Sequence of chain 2.A:
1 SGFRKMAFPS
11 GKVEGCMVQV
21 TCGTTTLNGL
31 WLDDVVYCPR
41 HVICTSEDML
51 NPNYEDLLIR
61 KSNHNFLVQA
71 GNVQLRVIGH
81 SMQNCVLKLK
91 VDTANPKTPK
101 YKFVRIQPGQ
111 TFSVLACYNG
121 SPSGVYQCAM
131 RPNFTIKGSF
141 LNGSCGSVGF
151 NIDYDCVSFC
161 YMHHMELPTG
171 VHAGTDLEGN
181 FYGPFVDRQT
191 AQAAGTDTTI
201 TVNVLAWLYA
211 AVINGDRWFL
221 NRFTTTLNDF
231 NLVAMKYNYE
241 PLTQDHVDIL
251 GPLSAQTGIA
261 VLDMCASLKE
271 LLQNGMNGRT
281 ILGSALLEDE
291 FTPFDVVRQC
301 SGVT

A protein and the small-molecule ligand that binds it are described below.
Small molecule (SMILES): CC(=O)N1CCC[C@@H](c2nc3ccccc3s2)C1

Binding-site contacts:
Ligand atom S contacts residue MET49 of chain 2.A at 3.8 Å.
Ligand atom C contacts residue HIS164 of chain 2.A at 3.9 Å.
Ligand atom C5 contacts residue HIS41 of chain 2.A at 4.0 Å.
Ligand atom C6 contacts residue HIS41 of chain 2.A at 3.1 Å.
Ligand atom C11 contacts residue ARG188 of chain 2.A at 4.2 Å.
Ligand atom C12 contacts residue CYS44 of chain 2.A at 3.6 Å (hydrophobic).
Ligand atom C7 contacts residue MET49 of chain 2.A at 4.3 Å (hydrophobic).
Ligand atom N contacts residue HIS41 of chain 2.A at 4.2 Å.
Ligand atom C11 contacts residue GLN189 of chain 2.A at 4.1 Å.
Ligand atom C7 contacts residue HIS41 of chain 2.A at 3.9 Å.
Ligand atom S contacts residue HIS41 of chain 2.A at 3.3 Å (h-bond).
Ligand atom C3 contacts residue THR25 of chain 2.A at 3.3 Å.
Ligand atom S contacts residue CYS44 of chain 2.A at 4.0 Å.
Ligand atom N contacts residue CYS145 of chain 2.A at 3.3 Å (h-bond).
Ligand atom C8 contacts residue HIS41 of chain 2.A at 3.9 Å.
Ligand atom C1 contacts residue CYS145 of chain 2.A at 2.7 Å (hydrophobic).
Ligand atom C contacts residue CYS145 of chain 2.A at 1.8 Å (hydrophobic).
Ligand atom C1 contacts residue GLY143 of chain 2.A at 3.7 Å.
Ligand atom C12 contacts residue HIS41 of chain 2.A at 3.8 Å.
Ligand atom O contacts residue SER144 of chain 2.A at 3.0 Å (h-bond).
Ligand atom C11 contacts residue MET49 of chain 2.A at 4.1 Å (hydrophobic).
Ligand atom C12 contacts residue TYR54 of chain 2.A at 4.2 Å (hydrophobic).
Ligand atom C10 contacts residue GLN189 of chain 2.A at 3.6 Å.
Ligand atom C10 contacts residue ARG188 of chain 2.A at 3.8 Å.
Ligand atom C6 contacts residue CYS145 of chain 2.A at 3.4 Å (hydrophobic).
Ligand atom C12 contacts residue MET49 of chain 2.A at 4.0 Å (hydrophobic).
Ligand atom C10 contacts residue ASP187 of chain 2.A at 4.2 Å.
Ligand atom C11 contacts residue TYR54 of chain 2.A at 4.2 Å (hydrophobic).
Ligand atom N1 contacts residue HIS41 of chain 2.A at 4.0 Å.
Ligand atom C3 contacts residue THR26 of chain 2.A at 3.8 Å.
Ligand atom O contacts residue GLY143 of chain 2.A at 2.7 Å (h-bond).
Ligand atom C11 contacts residue ASP187 of chain 2.A at 3.7 Å.
Ligand atom C4 contacts residue THR25 of chain 2.A at 3.4 Å.
Ligand atom O contacts residue CYS145 of chain 2.A at 3.0 Å (h-bond).
Ligand atom C1 contacts residue SER144 of chain 2.A at 4.2 Å.
Ligand atom C13 contacts residue HIS41 of chain 2.A at 3.8 Å.
Ligand atom C2 contacts residue GLY143 of chain 2.A at 4.1 Å.
Ligand atom C13 contacts residue MET49 of chain 2.A at 4.1 Å (hydrophobic).
Ligand atom C2 contacts residue THR26 of chain 2.A at 3.9 Å.
Ligand atom O contacts residue ASN142 of chain 2.A at 3.8 Å.